Binding-site contacts:
Ligand atom C10 contacts residue LEU146 of chain 2.A at 3.9 Å (hydrophobic).
Ligand atom N12 contacts residue ALA96 of chain 2.A at 3.2 Å (h-bond).
Ligand atom C2 contacts residue LEU146 of chain 2.A at 3.9 Å (hydrophobic).
Ligand atom C5 contacts residue THR156 of chain 2.A at 4.0 Å.
Ligand atom N16 contacts residue THR156 of chain 2.A at 2.9 Å (h-bond).
Ligand atom N13 contacts residue LEU93 of chain 2.A at 3.7 Å.
Ligand atom C11 contacts residue GLU64 of chain 2.A at 4.0 Å.
Ligand atom C5 contacts residue LEU146 of chain 2.A at 3.8 Å (hydrophobic).
Ligand atom C4 contacts residue LYS45 of chain 2.A at 3.8 Å.
Ligand atom N17 contacts residue TYR95 of chain 2.A at 3.6 Å.
Ligand atom N13 contacts residue ASP157 of chain 2.A at 3.4 Å (salt-bridge).
Ligand atom N15 contacts residue ASP157 of chain 2.A at 3.8 Å.
Ligand atom C8 contacts residue THR156 of chain 2.A at 3.8 Å.
Ligand atom N15 contacts residue GLU64 of chain 2.A at 3.9 Å.
Ligand atom C6 contacts residue VAL30 of chain 2.A at 4.0 Å (hydrophobic).
Ligand atom C7 contacts residue LEU146 of chain 2.A at 3.5 Å (hydrophobic).
Ligand atom N13 contacts residue GLU64 of chain 2.A at 3.0 Å (salt-bridge).
Ligand atom N15 contacts residue LYS45 of chain 2.A at 3.1 Å (salt-bridge).
Ligand atom N17 contacts residue ALA43 of chain 2.A at 3.6 Å.
Ligand atom C9 contacts residue ALA43 of chain 2.A at 3.8 Å (hydrophobic).
Ligand atom C3 contacts residue VAL30 of chain 2.A at 3.5 Å (hydrophobic).
Ligand atom N16 contacts residue LEU93 of chain 2.A at 3.5 Å.
Ligand atom N17 contacts residue LEU146 of chain 2.A at 4.0 Å.
Ligand atom C11 contacts residue ASP157 of chain 2.A at 3.8 Å.
Ligand atom N17 contacts residue SER94 of chain 2.A at 3.4 Å (h-bond).
Ligand atom N14 contacts residue ALA43 of chain 2.A at 3.3 Å.
Ligand atom C11 contacts residue LEU93 of chain 2.A at 3.9 Å (hydrophobic).
Ligand atom N14 contacts residue LEU146 of chain 2.A at 3.7 Å.
Ligand atom N13 contacts residue LYS45 of chain 2.A at 3.9 Å.
Ligand atom C11 contacts residue LYS45 of chain 2.A at 3.9 Å.
Ligand atom N12 contacts residue TYR95 of chain 2.A at 4.0 Å.
Ligand atom C9 contacts residue LEU146 of chain 2.A at 3.4 Å (hydrophobic).
Ligand atom C11 contacts residue THR156 of chain 2.A at 3.2 Å.
Ligand atom N14 contacts residue ALA96 of chain 2.A at 3.8 Å.
Ligand atom N13 contacts residue THR156 of chain 2.A at 3.1 Å (h-bond).
Ligand atom N14 contacts residue SER94 of chain 2.A at 2.9 Å (h-bond).
Ligand atom C10 contacts residue ALA96 of chain 2.A at 3.9 Å (hydrophobic).
Ligand atom C8 contacts residue VAL30 of chain 2.A at 3.9 Å (hydrophobic).
Ligand atom N17 contacts residue ALA96 of chain 2.A at 2.9 Å (h-bond).
Ligand atom N12 contacts residue LEU22 of chain 2.A at 4.0 Å.

The small molecule below binds the protein below.
Small molecule (SMILES): Nc1nccc(-c2ccc3c(N)n[nH]c3c2)n1

Sequence of chain 2.A:
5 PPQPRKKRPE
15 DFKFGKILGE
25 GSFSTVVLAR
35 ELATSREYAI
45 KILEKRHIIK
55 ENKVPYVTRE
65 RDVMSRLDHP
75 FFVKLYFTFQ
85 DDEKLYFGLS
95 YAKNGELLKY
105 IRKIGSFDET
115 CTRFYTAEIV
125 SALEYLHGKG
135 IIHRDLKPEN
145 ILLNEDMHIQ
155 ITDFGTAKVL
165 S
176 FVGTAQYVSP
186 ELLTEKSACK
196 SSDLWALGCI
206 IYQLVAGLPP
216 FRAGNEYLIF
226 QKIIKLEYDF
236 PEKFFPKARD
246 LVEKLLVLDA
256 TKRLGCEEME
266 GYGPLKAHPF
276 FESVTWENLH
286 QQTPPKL